Binding-site contacts:
Ligand atom O41 contacts residue HIS78 of chain 1.A at 3.1 Å (h-bond).
Ligand atom C30 contacts residue PHE191 of chain 1.A at 3.4 Å (hydrophobic).
Ligand atom C26 contacts residue MET62 of chain 1.A at 3.3 Å (hydrophobic).
Ligand atom O39 contacts residue HIS78 of chain 1.A at 3.4 Å (h-bond).
Ligand atom C25 contacts residue MET62 of chain 1.A at 3.5 Å (hydrophobic).
Ligand atom N27 contacts residue MET62 of chain 1.A at 3.7 Å.
Ligand atom O41 contacts residue HIS264 of chain 1.A at 3.3 Å (h-bond).
Ligand atom C9 contacts residue GLY209 of chain 1.A at 3.7 Å.
Ligand atom C38 contacts residue ZN1 of chain 1.C at 2.9 Å.
Ligand atom O39 contacts residue ZN1 of chain 1.C at 2.2 Å.
Ligand atom C12 contacts residue GLY209 of chain 1.A at 3.7 Å.
Ligand atom N40 contacts residue ASP241 of chain 1.A at 3.7 Å.
Ligand atom C11 contacts residue SER210 of chain 1.A at 3.4 Å.
Ligand atom C15 contacts residue ILE197 of chain 1.A at 3.8 Å (hydrophobic).
Ligand atom C13 contacts residue ARG201 of chain 1.A at 3.3 Å.
Ligand atom N40 contacts residue ZN1 of chain 1.C at 2.9 Å.
Ligand atom O41 contacts residue ZN1 of chain 1.C at 2.0 Å.
Ligand atom C35 contacts residue MET62 of chain 1.A at 3.7 Å (hydrophobic).
Ligand atom O39 contacts residue THR190 of chain 1.A at 2.7 Å (h-bond).
Ligand atom N14 contacts residue GLY209 of chain 1.A at 3.6 Å.
Ligand atom C25 contacts residue THR190 of chain 1.A at 3.6 Å.
Ligand atom C24 contacts residue THR190 of chain 1.A at 3.1 Å.
Ligand atom C18 contacts residue ALA206 of chain 1.A at 3.6 Å (hydrophobic).
Ligand atom N14 contacts residue ARG201 of chain 1.A at 3.1 Å (salt-bridge).
Ligand atom N40 contacts residue GLU77 of chain 1.A at 2.9 Å (salt-bridge).
Ligand atom O41 contacts residue ASP241 of chain 1.A at 2.8 Å (salt-bridge).
Ligand atom C11 contacts residue VAL216 of chain 1.A at 3.5 Å (hydrophobic).
Ligand atom N14 contacts residue ILE197 of chain 1.A at 3.8 Å.
Ligand atom C13 contacts residue ILE197 of chain 1.A at 3.4 Å (hydrophobic).
Ligand atom N40 contacts residue HIS264 of chain 1.A at 2.8 Å (h-bond).
Ligand atom C10 contacts residue SER210 of chain 1.A at 3.4 Å.
Ligand atom C34 contacts residue MET62 of chain 1.A at 3.4 Å (hydrophobic).
Ligand atom C21 contacts residue THR190 of chain 1.A at 3.4 Å.
Ligand atom C21 contacts residue PHE191 of chain 1.A at 3.2 Å (hydrophobic).
Ligand atom O39 contacts residue HIS237 of chain 1.A at 3.3 Å (h-bond).
Ligand atom C1 contacts residue MET194 of chain 1.A at 3.7 Å (hydrophobic).
Ligand atom C3 contacts residue MET194 of chain 1.A at 3.7 Å (hydrophobic).
Ligand atom O41 contacts residue GLU77 of chain 1.A at 2.5 Å (salt-bridge).
Ligand atom C38 contacts residue THR190 of chain 1.A at 3.6 Å.
Ligand atom C11 contacts residue GLY209 of chain 1.A at 3.6 Å.

Sequence of chain 1.A:
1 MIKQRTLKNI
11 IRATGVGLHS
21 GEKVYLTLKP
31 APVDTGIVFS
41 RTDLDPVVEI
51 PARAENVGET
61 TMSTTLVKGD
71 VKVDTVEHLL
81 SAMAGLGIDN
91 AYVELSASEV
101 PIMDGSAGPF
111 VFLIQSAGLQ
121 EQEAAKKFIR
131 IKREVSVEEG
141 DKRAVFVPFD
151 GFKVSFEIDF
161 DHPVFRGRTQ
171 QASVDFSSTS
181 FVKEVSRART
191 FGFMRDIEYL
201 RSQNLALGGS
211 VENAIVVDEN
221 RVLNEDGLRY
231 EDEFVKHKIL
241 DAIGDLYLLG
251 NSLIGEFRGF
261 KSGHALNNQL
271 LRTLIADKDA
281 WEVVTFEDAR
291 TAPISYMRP

This small molecule binds to this protein.
Small molecule (SMILES): CN1CCN(Cc2ccc(C#Cc3ccc(-c4cc(C(=O)NO)cnc4-n4cnc5ccccc54)cc3)cn2)CC1